This small molecule binds to this protein.
Small molecule (SMILES): CC(=O)N[C@@H]1[C@@H](O)[C@H](O)[C@@H](CO)O[C@H]1O

Sequence of chain 1.F:
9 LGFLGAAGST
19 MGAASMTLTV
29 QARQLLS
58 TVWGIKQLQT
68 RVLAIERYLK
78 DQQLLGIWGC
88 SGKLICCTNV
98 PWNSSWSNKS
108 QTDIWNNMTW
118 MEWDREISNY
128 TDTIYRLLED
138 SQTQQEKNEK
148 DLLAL

Binding-site contacts:
Ligand atom C7 contacts residue ASP110 of chain 1.F at 4.3 Å.
Ligand atom C8 contacts residue ASN114 of chain 1.F at 4.0 Å.
Ligand atom C5 contacts residue ASN114 of chain 1.F at 3.7 Å.
Ligand atom C3 contacts residue ASN114 of chain 1.F at 3.8 Å.
Ligand atom N2 contacts residue ASN114 of chain 1.F at 2.9 Å (h-bond).
Ligand atom C7 contacts residue ASN114 of chain 1.F at 3.2 Å.
Ligand atom O7 contacts residue ASN114 of chain 1.F at 3.1 Å (h-bond).
Ligand atom C4 contacts residue ASN114 of chain 1.F at 4.2 Å.
Ligand atom O5 contacts residue ASN114 of chain 1.F at 2.4 Å (h-bond).
Ligand atom C8 contacts residue ASP110 of chain 1.F at 3.1 Å.
Ligand atom C2 contacts residue ASN114 of chain 1.F at 2.5 Å.
Ligand atom C1 contacts residue ASN114 of chain 1.F at 1.4 Å.